A protein and the small-molecule ligand that binds it are described below.
Small molecule (SMILES): CC(=O)N[C@@H]1[C@@H](O)[C@H](O)[C@@H](CO)O[C@H]1O

Sequence of chain 1.B:
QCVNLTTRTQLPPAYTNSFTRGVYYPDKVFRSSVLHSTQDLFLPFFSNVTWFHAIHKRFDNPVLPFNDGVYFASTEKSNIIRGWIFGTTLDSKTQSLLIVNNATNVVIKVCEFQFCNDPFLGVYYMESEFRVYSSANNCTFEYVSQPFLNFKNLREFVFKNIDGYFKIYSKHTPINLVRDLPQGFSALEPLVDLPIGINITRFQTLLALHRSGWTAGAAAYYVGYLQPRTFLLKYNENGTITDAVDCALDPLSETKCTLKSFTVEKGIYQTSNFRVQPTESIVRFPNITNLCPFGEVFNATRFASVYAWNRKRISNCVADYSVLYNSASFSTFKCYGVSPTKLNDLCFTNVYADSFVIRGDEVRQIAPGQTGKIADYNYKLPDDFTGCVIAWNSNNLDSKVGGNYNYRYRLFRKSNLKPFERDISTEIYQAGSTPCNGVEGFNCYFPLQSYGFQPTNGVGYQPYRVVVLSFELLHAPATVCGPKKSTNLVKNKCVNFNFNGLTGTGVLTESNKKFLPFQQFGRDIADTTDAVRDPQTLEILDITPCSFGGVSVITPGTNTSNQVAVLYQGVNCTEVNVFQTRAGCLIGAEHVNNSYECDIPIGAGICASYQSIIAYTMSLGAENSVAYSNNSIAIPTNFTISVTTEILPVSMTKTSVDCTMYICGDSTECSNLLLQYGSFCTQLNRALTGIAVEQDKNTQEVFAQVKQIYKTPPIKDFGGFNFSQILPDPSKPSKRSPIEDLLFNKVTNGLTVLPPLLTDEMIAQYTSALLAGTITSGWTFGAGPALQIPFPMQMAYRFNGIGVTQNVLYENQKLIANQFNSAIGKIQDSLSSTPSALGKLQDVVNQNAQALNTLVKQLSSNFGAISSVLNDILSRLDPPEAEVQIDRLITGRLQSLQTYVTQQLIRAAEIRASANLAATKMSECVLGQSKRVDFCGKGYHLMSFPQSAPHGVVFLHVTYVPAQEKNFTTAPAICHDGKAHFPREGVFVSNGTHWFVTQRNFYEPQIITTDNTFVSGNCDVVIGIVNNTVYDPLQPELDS

Binding-site contacts:
Ligand atom C3 contacts residue ASN343 of chain 1.B at 3.8 Å.
Ligand atom C4 contacts residue ASN343 of chain 1.B at 4.2 Å.
Ligand atom C7 contacts residue ASN343 of chain 1.B at 3.9 Å.
Ligand atom C8 contacts residue GLY339 of chain 1.B at 4.3 Å.
Ligand atom N2 contacts residue ASN343 of chain 1.B at 2.9 Å (h-bond).
Ligand atom O5 contacts residue ASN343 of chain 1.B at 2.4 Å (h-bond).
Ligand atom C8 contacts residue PHE338 of chain 1.B at 3.9 Å (hydrophobic).
Ligand atom C5 contacts residue ASN343 of chain 1.B at 3.7 Å.
Ligand atom C7 contacts residue GLY339 of chain 1.B at 4.4 Å.
Ligand atom C1 contacts residue ASN343 of chain 1.B at 1.4 Å.
Ligand atom C2 contacts residue ASN343 of chain 1.B at 2.5 Å.
Ligand atom C8 contacts residue LEU368 of chain 1.B at 4.4 Å (hydrophobic).
Ligand atom O7 contacts residue ASN343 of chain 1.B at 4.5 Å.
Ligand atom C8 contacts residue PHE342 of chain 1.B at 3.8 Å (hydrophobic).